Binding-site contacts:
Ligand atom O7 contacts residue GLU278 of chain 1.B at 2.9 Å (salt-bridge).
Ligand atom C7 contacts residue ASN277 of chain 1.B at 3.9 Å.
Ligand atom C7 contacts residue ASN279 of chain 1.B at 3.5 Å.
Ligand atom O7 contacts residue ASN279 of chain 1.B at 3.7 Å.
Ligand atom C7 contacts residue GLU278 of chain 1.B at 3.8 Å.
Ligand atom C3 contacts residue ASN279 of chain 1.B at 3.8 Å.
Ligand atom N2 contacts residue ASN277 of chain 1.B at 3.9 Å.
Ligand atom C1 contacts residue ASN279 of chain 1.B at 1.4 Å.
Ligand atom C8 contacts residue GLU278 of chain 1.B at 4.1 Å.
Ligand atom C5 contacts residue ASN279 of chain 1.B at 3.7 Å.
Ligand atom O6 contacts residue LYS555 of chain 1.C at 4.4 Å.
Ligand atom C6 contacts residue LYS555 of chain 1.C at 3.3 Å.
Ligand atom O5 contacts residue ASN279 of chain 1.B at 2.4 Å (h-bond).
Ligand atom C4 contacts residue ASN279 of chain 1.B at 4.2 Å.
Ligand atom C2 contacts residue ASN279 of chain 1.B at 2.4 Å.
Ligand atom N2 contacts residue ASN279 of chain 1.B at 2.8 Å (h-bond).
Ligand atom C8 contacts residue ASN277 of chain 1.B at 3.7 Å.
Ligand atom C5 contacts residue LYS555 of chain 1.C at 4.1 Å.
Ligand atom O5 contacts residue LYS555 of chain 1.C at 3.7 Å.

A protein and the small-molecule ligand that binds it are described below.
Small molecule (SMILES): CC(=O)N[C@@H]1[C@@H](O)[C@H](O)[C@@H](CO)O[C@H]1O

Sequence of chain 1.B:
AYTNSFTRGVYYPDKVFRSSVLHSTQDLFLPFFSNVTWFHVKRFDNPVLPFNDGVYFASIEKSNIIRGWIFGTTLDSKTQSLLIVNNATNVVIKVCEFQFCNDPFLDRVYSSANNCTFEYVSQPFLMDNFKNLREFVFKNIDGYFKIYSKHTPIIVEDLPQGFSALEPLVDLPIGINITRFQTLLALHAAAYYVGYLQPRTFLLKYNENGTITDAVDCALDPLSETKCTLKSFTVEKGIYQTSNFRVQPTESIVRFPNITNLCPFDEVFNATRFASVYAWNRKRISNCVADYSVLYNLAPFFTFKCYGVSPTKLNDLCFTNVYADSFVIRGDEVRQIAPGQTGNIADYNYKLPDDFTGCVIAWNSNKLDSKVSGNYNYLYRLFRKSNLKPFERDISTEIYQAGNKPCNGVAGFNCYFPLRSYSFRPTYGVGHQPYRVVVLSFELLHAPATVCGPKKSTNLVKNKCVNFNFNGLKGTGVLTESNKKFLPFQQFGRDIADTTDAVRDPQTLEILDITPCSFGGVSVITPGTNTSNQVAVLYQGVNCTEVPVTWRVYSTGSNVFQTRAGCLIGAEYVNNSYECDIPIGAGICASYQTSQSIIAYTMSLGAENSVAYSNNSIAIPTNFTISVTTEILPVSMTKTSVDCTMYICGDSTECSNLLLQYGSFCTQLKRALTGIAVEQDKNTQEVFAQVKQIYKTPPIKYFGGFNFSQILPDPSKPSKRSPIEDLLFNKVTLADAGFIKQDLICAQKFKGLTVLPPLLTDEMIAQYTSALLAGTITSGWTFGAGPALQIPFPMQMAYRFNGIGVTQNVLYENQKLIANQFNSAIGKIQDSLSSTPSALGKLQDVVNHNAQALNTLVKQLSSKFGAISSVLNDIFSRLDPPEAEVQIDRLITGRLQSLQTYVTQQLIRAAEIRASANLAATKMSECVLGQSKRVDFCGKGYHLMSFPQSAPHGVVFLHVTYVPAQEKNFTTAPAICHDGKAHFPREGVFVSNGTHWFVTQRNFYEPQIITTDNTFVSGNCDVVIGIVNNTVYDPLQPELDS

Sequence of chain 1.C:
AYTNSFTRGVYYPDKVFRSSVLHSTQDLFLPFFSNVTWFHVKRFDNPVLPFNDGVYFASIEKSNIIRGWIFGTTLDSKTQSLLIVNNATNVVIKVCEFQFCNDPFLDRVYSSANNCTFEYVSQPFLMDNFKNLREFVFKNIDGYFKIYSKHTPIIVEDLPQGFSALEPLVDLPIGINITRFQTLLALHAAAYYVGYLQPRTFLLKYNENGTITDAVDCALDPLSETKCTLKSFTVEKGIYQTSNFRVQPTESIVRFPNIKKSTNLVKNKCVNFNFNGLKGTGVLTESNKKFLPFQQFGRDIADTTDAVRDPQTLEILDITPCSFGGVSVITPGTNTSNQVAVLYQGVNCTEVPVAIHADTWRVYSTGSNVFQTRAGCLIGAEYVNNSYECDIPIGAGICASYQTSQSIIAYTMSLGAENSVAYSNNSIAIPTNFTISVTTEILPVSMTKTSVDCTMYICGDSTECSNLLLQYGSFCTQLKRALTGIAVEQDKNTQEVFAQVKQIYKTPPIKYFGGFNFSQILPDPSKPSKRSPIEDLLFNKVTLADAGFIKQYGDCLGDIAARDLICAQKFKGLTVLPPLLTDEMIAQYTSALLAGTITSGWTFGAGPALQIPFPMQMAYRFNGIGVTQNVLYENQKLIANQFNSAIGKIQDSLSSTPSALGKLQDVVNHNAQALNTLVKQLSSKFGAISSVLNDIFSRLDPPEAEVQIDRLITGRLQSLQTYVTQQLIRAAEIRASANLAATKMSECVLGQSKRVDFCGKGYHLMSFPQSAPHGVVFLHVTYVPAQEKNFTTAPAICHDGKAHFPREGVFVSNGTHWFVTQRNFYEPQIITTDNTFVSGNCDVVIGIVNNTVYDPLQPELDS